Binding-site contacts:
Ligand atom C8 contacts residue ASN280 of chain 1.M at 3.3 Å.
Ligand atom C8 contacts residue ASN291 of chain 1.M at 4.2 Å.
Ligand atom O5 contacts residue ASN291 of chain 1.M at 2.4 Å (h-bond).
Ligand atom C2 contacts residue ASN291 of chain 1.M at 2.5 Å.
Ligand atom C1 contacts residue ASN291 of chain 1.M at 1.5 Å.
Ligand atom C7 contacts residue ASN291 of chain 1.M at 3.7 Å.
Ligand atom C4 contacts residue ASN291 of chain 1.M at 4.4 Å.
Ligand atom C3 contacts residue ASN291 of chain 1.M at 3.9 Å.
Ligand atom N2 contacts residue ASN291 of chain 1.M at 3.0 Å (h-bond).
Ligand atom C5 contacts residue ASN291 of chain 1.M at 3.8 Å.
Ligand atom O7 contacts residue ASN291 of chain 1.M at 4.0 Å.

Sequence of chain 1.M:
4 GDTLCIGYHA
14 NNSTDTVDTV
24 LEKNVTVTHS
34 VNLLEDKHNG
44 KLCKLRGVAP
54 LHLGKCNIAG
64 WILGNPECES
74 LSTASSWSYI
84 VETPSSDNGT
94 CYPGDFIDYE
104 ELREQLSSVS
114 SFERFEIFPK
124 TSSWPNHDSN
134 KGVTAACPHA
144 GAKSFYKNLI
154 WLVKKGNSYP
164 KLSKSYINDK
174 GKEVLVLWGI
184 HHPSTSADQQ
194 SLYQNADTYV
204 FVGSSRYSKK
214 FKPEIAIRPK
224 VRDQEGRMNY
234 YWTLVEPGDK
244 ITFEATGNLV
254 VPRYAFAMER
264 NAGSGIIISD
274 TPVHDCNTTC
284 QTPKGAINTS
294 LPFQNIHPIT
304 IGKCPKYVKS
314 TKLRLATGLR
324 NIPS

The protein below binds the small molecule below.
Small molecule (SMILES): CC(=O)N[C@@H]1[C@@H](O)[C@H](O)[C@@H](CO)O[C@H]1O